A protein and the small-molecule ligand that binds it are described below.
Small molecule (SMILES): CC(=O)N[C@@H]1[C@@H](O)[C@H](O)[C@@H](CO)O[C@H]1O

Sequence of chain 1.C:
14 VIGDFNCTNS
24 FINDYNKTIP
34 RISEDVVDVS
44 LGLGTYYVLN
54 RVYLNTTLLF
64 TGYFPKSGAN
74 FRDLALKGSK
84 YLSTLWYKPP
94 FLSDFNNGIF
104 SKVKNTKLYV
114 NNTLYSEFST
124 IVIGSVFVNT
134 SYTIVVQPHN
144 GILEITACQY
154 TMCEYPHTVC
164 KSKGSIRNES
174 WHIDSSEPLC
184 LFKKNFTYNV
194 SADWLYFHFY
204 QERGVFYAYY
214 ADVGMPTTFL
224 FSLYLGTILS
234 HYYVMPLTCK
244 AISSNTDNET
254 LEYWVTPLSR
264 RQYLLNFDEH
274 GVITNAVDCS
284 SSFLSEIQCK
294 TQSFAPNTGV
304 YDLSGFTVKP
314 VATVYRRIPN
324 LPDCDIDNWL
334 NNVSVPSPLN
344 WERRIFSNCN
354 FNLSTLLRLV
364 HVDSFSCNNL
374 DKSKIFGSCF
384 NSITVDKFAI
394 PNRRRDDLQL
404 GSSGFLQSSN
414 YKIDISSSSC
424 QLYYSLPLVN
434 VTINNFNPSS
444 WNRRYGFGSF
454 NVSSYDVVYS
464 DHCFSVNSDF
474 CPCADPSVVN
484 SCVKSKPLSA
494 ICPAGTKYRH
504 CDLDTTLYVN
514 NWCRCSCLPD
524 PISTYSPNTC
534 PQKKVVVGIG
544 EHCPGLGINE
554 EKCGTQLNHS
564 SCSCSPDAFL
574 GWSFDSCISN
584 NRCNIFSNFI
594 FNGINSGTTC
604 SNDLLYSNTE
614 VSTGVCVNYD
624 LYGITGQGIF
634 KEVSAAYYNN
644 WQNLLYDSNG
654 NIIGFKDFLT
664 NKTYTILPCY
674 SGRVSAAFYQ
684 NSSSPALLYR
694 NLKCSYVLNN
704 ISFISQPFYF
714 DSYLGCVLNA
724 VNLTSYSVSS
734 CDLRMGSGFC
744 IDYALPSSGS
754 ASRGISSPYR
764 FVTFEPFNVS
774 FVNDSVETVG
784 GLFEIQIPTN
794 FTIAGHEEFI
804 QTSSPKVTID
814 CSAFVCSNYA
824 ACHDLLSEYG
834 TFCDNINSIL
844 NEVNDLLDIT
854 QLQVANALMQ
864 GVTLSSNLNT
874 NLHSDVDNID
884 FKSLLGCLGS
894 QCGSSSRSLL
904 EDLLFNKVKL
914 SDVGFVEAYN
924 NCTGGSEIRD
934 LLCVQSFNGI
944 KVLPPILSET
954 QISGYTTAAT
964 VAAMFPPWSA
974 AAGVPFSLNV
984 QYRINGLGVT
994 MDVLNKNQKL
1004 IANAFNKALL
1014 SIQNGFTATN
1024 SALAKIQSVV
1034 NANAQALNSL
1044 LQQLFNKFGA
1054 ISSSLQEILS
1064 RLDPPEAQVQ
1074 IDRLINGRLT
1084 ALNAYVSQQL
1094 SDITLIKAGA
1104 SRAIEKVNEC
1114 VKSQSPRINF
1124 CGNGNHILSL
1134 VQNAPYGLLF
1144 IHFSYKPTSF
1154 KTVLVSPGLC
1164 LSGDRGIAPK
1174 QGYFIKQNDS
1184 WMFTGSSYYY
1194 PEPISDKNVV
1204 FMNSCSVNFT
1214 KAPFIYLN

Binding-site contacts:
Ligand atom O7 contacts residue ASN725 of chain 1.C at 4.3 Å.
Ligand atom C7 contacts residue ASP714 of chain 1.C at 4.5 Å.
Ligand atom C5 contacts residue THR727 of chain 1.C at 4.0 Å.
Ligand atom C1 contacts residue ASN725 of chain 1.C at 1.4 Å.
Ligand atom C2 contacts residue ASN725 of chain 1.C at 2.4 Å.
Ligand atom N2 contacts residue ASN725 of chain 1.C at 2.9 Å (h-bond).
Ligand atom C8 contacts residue PHE713 of chain 1.C at 3.9 Å (hydrophobic).
Ligand atom C3 contacts residue ASN725 of chain 1.C at 3.8 Å.
Ligand atom C1 contacts residue THR727 of chain 1.C at 3.8 Å.
Ligand atom C8 contacts residue ASP714 of chain 1.C at 3.3 Å.
Ligand atom C4 contacts residue ASN725 of chain 1.C at 4.2 Å.
Ligand atom O5 contacts residue ASN725 of chain 1.C at 2.4 Å (h-bond).
Ligand atom O5 contacts residue THR727 of chain 1.C at 3.9 Å.
Ligand atom C7 contacts residue ASN725 of chain 1.C at 3.8 Å.
Ligand atom C5 contacts residue ASN725 of chain 1.C at 3.7 Å.